Sequence of chain 1.B:
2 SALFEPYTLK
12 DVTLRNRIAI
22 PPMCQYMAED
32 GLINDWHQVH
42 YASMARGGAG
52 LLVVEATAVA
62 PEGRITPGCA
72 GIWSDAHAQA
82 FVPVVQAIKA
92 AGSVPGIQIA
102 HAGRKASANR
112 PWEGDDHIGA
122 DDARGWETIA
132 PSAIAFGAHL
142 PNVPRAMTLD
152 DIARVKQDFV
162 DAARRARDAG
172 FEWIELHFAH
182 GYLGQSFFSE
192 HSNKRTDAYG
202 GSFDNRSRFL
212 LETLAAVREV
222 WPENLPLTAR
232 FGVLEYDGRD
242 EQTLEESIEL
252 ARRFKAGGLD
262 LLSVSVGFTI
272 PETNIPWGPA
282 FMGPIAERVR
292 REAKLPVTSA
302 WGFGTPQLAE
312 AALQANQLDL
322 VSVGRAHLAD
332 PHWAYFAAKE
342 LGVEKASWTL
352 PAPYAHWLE

Sequence of chain 1.A:
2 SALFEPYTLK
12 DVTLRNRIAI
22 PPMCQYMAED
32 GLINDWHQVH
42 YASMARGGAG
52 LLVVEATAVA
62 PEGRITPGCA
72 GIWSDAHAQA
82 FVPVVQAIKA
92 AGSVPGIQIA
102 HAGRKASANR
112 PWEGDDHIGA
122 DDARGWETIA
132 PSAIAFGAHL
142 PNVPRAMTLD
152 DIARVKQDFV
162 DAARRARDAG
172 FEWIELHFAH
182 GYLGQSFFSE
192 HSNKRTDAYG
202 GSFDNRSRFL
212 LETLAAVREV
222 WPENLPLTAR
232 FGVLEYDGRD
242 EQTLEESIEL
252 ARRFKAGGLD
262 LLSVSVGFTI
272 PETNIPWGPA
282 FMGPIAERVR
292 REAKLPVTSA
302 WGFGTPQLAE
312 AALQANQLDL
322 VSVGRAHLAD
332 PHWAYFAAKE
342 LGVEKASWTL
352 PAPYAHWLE

A small-molecule ligand and the protein it binds are described below.
Small molecule (SMILES): CCCCN1C=C(C(N)=O)CCC1

Binding-site contacts:
Ligand atom N5 contacts residue FNR1 of chain 1.F at 3.8 Å.
Ligand atom N13 contacts residue ILE66 of chain 1.B at 3.4 Å.
Ligand atom N13 contacts residue TYR183 of chain 1.B at 3.6 Å.
Ligand atom C8 contacts residue TYR27 of chain 1.B at 3.6 Å (hydrophobic).
Ligand atom C4 contacts residue FNR1 of chain 1.F at 4.0 Å.
Ligand atom C9 contacts residue FNR1 of chain 1.F at 4.0 Å.
Ligand atom N13 contacts residue CYS25 of chain 1.B at 3.6 Å.
Ligand atom C10 contacts residue FNR1 of chain 1.F at 4.0 Å.
Ligand atom C1 contacts residue PHE269 of chain 1.B at 3.6 Å (hydrophobic).
Ligand atom O12 contacts residue HIS178 of chain 1.B at 2.8 Å (h-bond).
Ligand atom C7 contacts residue HIS181 of chain 1.B at 4.3 Å.
Ligand atom C1 contacts residue HIS181 of chain 1.B at 4.3 Å.
Ligand atom C9 contacts residue TYR183 of chain 1.B at 4.2 Å (hydrophobic).
Ligand atom O12 contacts residue TYR183 of chain 1.B at 3.3 Å.
Ligand atom C6 contacts residue FNR1 of chain 1.F at 3.4 Å.
Ligand atom C9 contacts residue TYR27 of chain 1.B at 3.3 Å (hydrophobic).
Ligand atom N13 contacts residue FNR1 of chain 1.F at 3.2 Å.
Ligand atom C8 contacts residue FNR1 of chain 1.F at 3.5 Å.
Ligand atom C11 contacts residue TYR183 of chain 1.B at 3.4 Å (hydrophobic).
Ligand atom N13 contacts residue ALA57 of chain 1.B at 3.8 Å.
Ligand atom C7 contacts residue FNR1 of chain 1.F at 3.3 Å.
Ligand atom C7 contacts residue TYR183 of chain 1.B at 3.4 Å (hydrophobic).
Ligand atom C9 contacts residue TRP358 of chain 1.A at 4.0 Å (hydrophobic).
Ligand atom N13 contacts residue HIS178 of chain 1.B at 4.0 Å.
Ligand atom C8 contacts residue TYR183 of chain 1.B at 3.5 Å (hydrophobic).
Ligand atom C6 contacts residue HIS181 of chain 1.B at 3.7 Å.
Ligand atom C11 contacts residue FNR1 of chain 1.F at 3.1 Å.
Ligand atom C8 contacts residue ILE66 of chain 1.B at 4.2 Å (hydrophobic).
Ligand atom C11 contacts residue HIS181 of chain 1.B at 3.8 Å.
Ligand atom C1 contacts residue LYS106 of chain 1.B at 4.1 Å.
Ligand atom C3 contacts residue PHE269 of chain 1.B at 3.9 Å (hydrophobic).
Ligand atom O12 contacts residue HIS181 of chain 1.B at 2.8 Å (h-bond).
Ligand atom C11 contacts residue HIS178 of chain 1.B at 3.8 Å.
Ligand atom C10 contacts residue TRP358 of chain 1.A at 3.9 Å (hydrophobic).
Ligand atom O12 contacts residue FNR1 of chain 1.F at 3.0 Å.
Ligand atom C6 contacts residue TYR183 of chain 1.B at 4.2 Å (hydrophobic).
Ligand atom C11 contacts residue ILE66 of chain 1.B at 4.5 Å (hydrophobic).